Sequence of chain 2.B:
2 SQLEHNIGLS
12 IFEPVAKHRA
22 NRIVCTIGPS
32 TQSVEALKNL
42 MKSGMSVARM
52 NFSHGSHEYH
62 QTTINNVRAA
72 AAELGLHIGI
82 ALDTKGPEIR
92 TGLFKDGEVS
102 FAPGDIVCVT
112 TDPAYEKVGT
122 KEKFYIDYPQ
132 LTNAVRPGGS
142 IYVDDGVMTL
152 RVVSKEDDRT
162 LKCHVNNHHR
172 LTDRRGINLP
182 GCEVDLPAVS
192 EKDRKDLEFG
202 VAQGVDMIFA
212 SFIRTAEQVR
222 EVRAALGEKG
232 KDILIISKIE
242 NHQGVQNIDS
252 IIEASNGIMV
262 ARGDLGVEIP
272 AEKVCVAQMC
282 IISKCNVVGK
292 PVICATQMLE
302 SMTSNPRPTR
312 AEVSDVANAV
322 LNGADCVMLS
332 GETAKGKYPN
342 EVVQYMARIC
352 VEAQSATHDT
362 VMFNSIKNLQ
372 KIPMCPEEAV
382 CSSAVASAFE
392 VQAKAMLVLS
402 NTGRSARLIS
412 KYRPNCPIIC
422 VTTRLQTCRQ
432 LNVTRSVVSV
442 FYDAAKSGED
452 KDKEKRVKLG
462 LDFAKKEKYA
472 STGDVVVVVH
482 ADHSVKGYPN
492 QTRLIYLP

A protein and the small-molecule ligand that binds it are described below.
Small molecule (SMILES): O=P(O)(O)OC[C@H]1O[C@@](CO)(OP(=O)(O)O)[C@@H](O)[C@@H]1O

Binding-site contacts:
Ligand atom C1 contacts residue VAL486 of chain 2.B at 3.6 Å (hydrophobic).
Ligand atom O2 contacts residue ASN402 of chain 2.B at 3.5 Å (h-bond).
Ligand atom O3 contacts residue ALA482 of chain 2.B at 3.0 Å (h-bond).
Ligand atom O4 contacts residue PRO490 of chain 2.B at 3.5 Å.
Ligand atom O4P contacts residue THR403 of chain 2.B at 3.9 Å.
Ligand atom C6 contacts residue LEU400 of chain 2.B at 3.5 Å (hydrophobic).
Ligand atom O5P contacts residue ASN402 of chain 2.B at 2.7 Å (h-bond).
Ligand atom O2P contacts residue ARG457 of chain 2.B at 2.8 Å (salt-bridge).
Ligand atom O5P contacts residue THR403 of chain 2.B at 2.9 Å (h-bond).
Ligand atom C1 contacts residue ALA482 of chain 2.B at 3.5 Å (hydrophobic).
Ligand atom O1P contacts residue LYS454 of chain 2.B at 2.7 Å (salt-bridge).
Ligand atom O5P contacts residue SER401 of chain 2.B at 3.7 Å.
Ligand atom O4P contacts residue SER406 of chain 2.B at 2.7 Å (h-bond).
Ligand atom O6P contacts residue THR403 of chain 2.B at 3.0 Å (h-bond).
Ligand atom O3 contacts residue LYS454 of chain 2.B at 3.7 Å.
Ligand atom O3 contacts residue HIS481 of chain 2.B at 3.6 Å.
Ligand atom O4 contacts residue LEU400 of chain 2.B at 2.7 Å (h-bond).
Ligand atom O4 contacts residue HIS481 of chain 2.B at 3.3 Å.
Ligand atom C5 contacts residue LEU400 of chain 2.B at 3.8 Å (hydrophobic).
Ligand atom O1 contacts residue LYS487 of chain 2.B at 3.3 Å.
Ligand atom P2 contacts residue SER401 of chain 2.B at 3.7 Å.
Ligand atom C5 contacts residue TYR489 of chain 2.B at 3.8 Å (hydrophobic).
Ligand atom P2 contacts residue SER406 of chain 2.B at 3.7 Å.
Ligand atom O1P contacts residue ARG457 of chain 2.B at 3.1 Å (salt-bridge).
Ligand atom C4 contacts residue LEU400 of chain 2.B at 3.2 Å (hydrophobic).
Ligand atom P2 contacts residue THR403 of chain 2.B at 3.5 Å.
Ligand atom C1 contacts residue GLY488 of chain 2.B at 3.7 Å.
Ligand atom P1 contacts residue ARG457 of chain 2.B at 3.7 Å.
Ligand atom O1 contacts residue GLY488 of chain 2.B at 2.8 Å (h-bond).
Ligand atom P1 contacts residue LYS454 of chain 2.B at 3.8 Å.
Ligand atom O6 contacts residue SER406 of chain 2.B at 3.6 Å (h-bond).
Ligand atom C6 contacts residue SER406 of chain 2.B at 3.8 Å.
Ligand atom O4P contacts residue SER401 of chain 2.B at 2.6 Å (h-bond).
Ligand atom C3 contacts residue ALA482 of chain 2.B at 3.4 Å (hydrophobic).
Ligand atom O5 contacts residue GLY488 of chain 2.B at 3.9 Å.
Ligand atom O4P contacts residue ARG405 of chain 2.B at 3.7 Å.
Ligand atom P1 contacts residue ASN402 of chain 2.B at 3.9 Å.
Ligand atom O6P contacts residue ARG405 of chain 2.B at 2.7 Å (salt-bridge).
Ligand atom O5 contacts residue TYR489 of chain 2.B at 3.5 Å (h-bond).
Ligand atom O2P contacts residue ASN402 of chain 2.B at 2.9 Å (h-bond).